A protein and the small-molecule ligand that binds it are described below.
Small molecule (SMILES): O=C(c1ccc(C(F)(F)F)cc1)[C@H]1CNC[C@@H]1c1ccc2c(=O)[nH]cnc2c1

Sequence of chain 1.A:
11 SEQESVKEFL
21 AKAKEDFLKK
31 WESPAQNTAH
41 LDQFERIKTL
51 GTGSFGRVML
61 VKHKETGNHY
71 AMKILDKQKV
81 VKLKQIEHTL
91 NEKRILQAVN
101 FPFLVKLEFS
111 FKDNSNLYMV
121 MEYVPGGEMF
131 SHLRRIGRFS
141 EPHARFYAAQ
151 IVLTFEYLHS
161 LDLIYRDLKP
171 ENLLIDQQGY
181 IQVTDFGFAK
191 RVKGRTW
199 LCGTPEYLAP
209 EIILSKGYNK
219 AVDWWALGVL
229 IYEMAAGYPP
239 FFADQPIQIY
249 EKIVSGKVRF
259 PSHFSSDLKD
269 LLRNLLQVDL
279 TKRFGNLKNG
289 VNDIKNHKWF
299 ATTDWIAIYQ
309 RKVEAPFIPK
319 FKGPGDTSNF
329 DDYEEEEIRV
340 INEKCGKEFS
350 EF

Binding-site contacts:
Ligand atom F01 contacts residue PHE55 of chain 1.A at 3.6 Å.
Ligand atom C11 contacts residue VAL58 of chain 1.A at 3.5 Å (hydrophobic).
Ligand atom C08 contacts residue VAL58 of chain 1.A at 3.5 Å (hydrophobic).
Ligand atom N28 contacts residue MET121 of chain 1.A at 3.6 Å.
Ligand atom N15 contacts residue ASN172 of chain 1.A at 3.1 Å (h-bond).
Ligand atom F04 contacts residue LEU75 of chain 1.A at 3.3 Å.
Ligand atom C06 contacts residue GLY53 of chain 1.A at 3.4 Å.
Ligand atom O12 contacts residue GLY51 of chain 1.A at 3.2 Å.
Ligand atom O25 contacts residue VAL124 of chain 1.A at 3.2 Å (h-bond).
Ligand atom C24 contacts residue LEU174 of chain 1.A at 3.5 Å (hydrophobic).
Ligand atom F03 contacts residue PHE55 of chain 1.A at 3.0 Å.
Ligand atom C21 contacts residue LEU174 of chain 1.A at 3.4 Å (hydrophobic).
Ligand atom O12 contacts residue THR52 of chain 1.A at 3.7 Å.
Ligand atom C09 contacts residue ASP185 of chain 1.A at 3.3 Å.
Ligand atom N15 contacts residue ASP185 of chain 1.A at 3.1 Å (salt-bridge).
Ligand atom F03 contacts residue LYS73 of chain 1.A at 3.1 Å.
Ligand atom N26 contacts residue ALA71 of chain 1.A at 3.2 Å.
Ligand atom C16 contacts residue GLU128 of chain 1.A at 3.4 Å.
Ligand atom O25 contacts residue ALA71 of chain 1.A at 3.4 Å.
Ligand atom F01 contacts residue SER54 of chain 1.A at 3.6 Å.
Ligand atom O25 contacts residue TYR123 of chain 1.A at 3.5 Å.
Ligand atom C06 contacts residue GLY56 of chain 1.A at 3.6 Å.
Ligand atom F04 contacts residue PHE55 of chain 1.A at 3.7 Å.
Ligand atom N15 contacts residue GLU171 of chain 1.A at 2.8 Å (salt-bridge).
Ligand atom C16 contacts residue GLU171 of chain 1.A at 3.2 Å.
Ligand atom O12 contacts residue VAL58 of chain 1.A at 3.4 Å.
Ligand atom F04 contacts residue GLY56 of chain 1.A at 3.2 Å.
Ligand atom C14 contacts residue ASP185 of chain 1.A at 3.1 Å.
Ligand atom C07 contacts residue THR52 of chain 1.A at 3.3 Å.
Ligand atom C27 contacts residue GLU122 of chain 1.A at 3.4 Å.
Ligand atom C10 contacts residue LYS73 of chain 1.A at 3.6 Å.
Ligand atom N26 contacts residue GLU122 of chain 1.A at 2.6 Å (salt-bridge).
Ligand atom N28 contacts residue THR184 of chain 1.A at 3.6 Å.
Ligand atom C06 contacts residue THR52 of chain 1.A at 3.5 Å.
Ligand atom C24 contacts residue ALA71 of chain 1.A at 3.3 Å (hydrophobic).
Ligand atom C07 contacts residue VAL58 of chain 1.A at 3.6 Å (hydrophobic).
Ligand atom C10 contacts residue ASP185 of chain 1.A at 3.6 Å.
Ligand atom F03 contacts residue LEU75 of chain 1.A at 3.4 Å.
Ligand atom F01 contacts residue GLY53 of chain 1.A at 3.3 Å.
Ligand atom C13 contacts residue ASP185 of chain 1.A at 3.2 Å.